Sequence of chain 1.A:
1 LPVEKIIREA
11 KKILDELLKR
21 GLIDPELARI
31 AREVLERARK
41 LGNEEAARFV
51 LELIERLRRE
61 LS

Binding-site contacts:
Ligand atom CB contacts residue VAL34 of chain 1.A at 3.6 Å (hydrophobic).
Ligand atom CB contacts residue ILE30 of chain 1.A at 3.4 Å (hydrophobic).
Ligand atom CE1 contacts residue VAL50 of chain 1.A at 3.7 Å (hydrophobic).
Ligand atom CE2 contacts residue ALA31 of chain 1.A at 3.8 Å (hydrophobic).
Ligand atom CD2 contacts residue LEU41 of chain 1.A at 3.7 Å (hydrophobic).
Ligand atom CA contacts residue ILE30 of chain 1.A at 3.9 Å (hydrophobic).
Ligand atom NH1 contacts residue LEU61 of chain 1.A at 3.9 Å.
Ligand atom CE2 contacts residue LEU53 of chain 1.A at 3.7 Å (hydrophobic).
Ligand atom CG2 contacts residue LEU27 of chain 1.A at 3.6 Å (hydrophobic).
Ligand atom CB contacts residue VAL50 of chain 1.A at 3.9 Å (hydrophobic).
Ligand atom CD1 contacts residue VAL50 of chain 1.A at 3.9 Å (hydrophobic).
Ligand atom CZ contacts residue ALA31 of chain 1.A at 3.5 Å (hydrophobic).
Ligand atom CB contacts residue PHE49 of chain 1.A at 3.9 Å (hydrophobic).
Ligand atom CZ contacts residue VAL50 of chain 1.A at 3.9 Å (hydrophobic).
Ligand atom OE1 contacts residue ARG37 of chain 1.A at 3.0 Å (salt-bridge).
Ligand atom CA contacts residue LEU27 of chain 1.A at 3.9 Å (hydrophobic).
Ligand atom CA contacts residue VAL34 of chain 1.A at 3.8 Å (hydrophobic).
Ligand atom CB contacts residue ARG37 of chain 1.A at 3.7 Å.
Ligand atom O contacts residue ALA46 of chain 1.A at 3.9 Å.
Ligand atom CB contacts residue LEU27 of chain 1.A at 3.8 Å (hydrophobic).
Ligand atom CA contacts residue LEU53 of chain 1.A at 3.9 Å (hydrophobic).
Ligand atom CZ contacts residue ILE54 of chain 1.A at 3.6 Å (hydrophobic).
Ligand atom O contacts residue PHE49 of chain 1.A at 3.5 Å.
Ligand atom CG contacts residue LEU41 of chain 1.A at 3.5 Å (hydrophobic).
Ligand atom CB contacts residue LEU41 of chain 1.A at 3.7 Å (hydrophobic).
Ligand atom N contacts residue LEU27 of chain 1.A at 3.7 Å.
Ligand atom CD1 contacts residue ALA31 of chain 1.A at 3.6 Å (hydrophobic).
Ligand atom CD1 contacts residue PHE49 of chain 1.A at 3.8 Å (hydrophobic).
Ligand atom CE2 contacts residue ILE54 of chain 1.A at 4.0 Å (hydrophobic).
Ligand atom CZ contacts residue LEU53 of chain 1.A at 3.7 Å (hydrophobic).
Ligand atom CD2 contacts residue ALA38 of chain 1.A at 3.9 Å (hydrophobic).
Ligand atom CZ3 contacts residue PHE49 of chain 1.A at 3.9 Å (hydrophobic).
Ligand atom CD2 contacts residue ALA46 of chain 1.A at 3.8 Å (hydrophobic).
Ligand atom O contacts residue LEU27 of chain 1.A at 3.9 Å.
Ligand atom CB contacts residue LEU53 of chain 1.A at 3.9 Å (hydrophobic).
Ligand atom O contacts residue VAL34 of chain 1.A at 3.9 Å.
Ligand atom O contacts residue LEU53 of chain 1.A at 3.9 Å.
Ligand atom CB contacts residue ASN43 of chain 1.A at 3.7 Å.
Ligand atom CD1 contacts residue ALA46 of chain 1.A at 3.6 Å (hydrophobic).
Ligand atom CE1 contacts residue ALA31 of chain 1.A at 3.5 Å (hydrophobic).

This protein binds this small molecule.
Small molecule (SMILES): CC[C@@H](C)[C@@H](NC(=O)[C@@H](CCC(=O)O)NC(=O)[C@@H](Cc1ccc(O)cc1)NC(=O)[C@@H](Cc1ccccc1)NC(=O)[C@@H](Cc1c[nH]c2ccccc12)NC(=O)[C@@H](CCCN=C(N)N)NC(=O)[C@@H](C)NC(=O)[C@@H](C)NC(=O)[C@H](NC(=O)[C@@H](CCC(=O)O)NC(=O)[C@@H](CC(C)C)NC(=O)[C@@H](CC(C)C)NC(=O)[C@@H](CCC(=O)O)NC(=O)[C@@H](Cc1c[nH]cn1)NC(=O)[C@@H](CCC(=O)O)NC(=O)[C@H](N)CC(=O)O)[C@H](C)O)C(=O)N[C@H](C)C(=O)N[C@H](CCCCN)C(=O)N[C@@H](C=O)CCCN=C(N)N